This small molecule binds to this protein.
Small molecule (SMILES): Cc1cn([C@H]2C[C@H](O[P](=O)(O)OC[C@H]3O[C@@H](n4cnc5c(=O)nc(N)[nH]c54)C[C@@H]3O[P](=O)(O)OC[C@H]3O[C@@H](n4cnc5c(N)ncnc54)C[C@@H]3O[P](=O)(O)OC[C@H]3O[C@@H](n4cnc5c(N)ncnc54)C[C@@H]3O)[C@@H](CO[P](=O)(O)O[C@H]3C[C@H](n4cnc5c(=O)nc(N)[nH]c54)O[C@@H]3CO[P](=O)(O)O[C@H]3C[C@H](n4ccc(N)nc4=O)O[C@@H]3CO[P](=O)(O)O[C@H]3C[C@H](n4cnc5c(=O)nc(N)[nH]c54)O[C@@H]3CO)O2)c(=O)[nH]c1=O

Sequence of chain 1.C:
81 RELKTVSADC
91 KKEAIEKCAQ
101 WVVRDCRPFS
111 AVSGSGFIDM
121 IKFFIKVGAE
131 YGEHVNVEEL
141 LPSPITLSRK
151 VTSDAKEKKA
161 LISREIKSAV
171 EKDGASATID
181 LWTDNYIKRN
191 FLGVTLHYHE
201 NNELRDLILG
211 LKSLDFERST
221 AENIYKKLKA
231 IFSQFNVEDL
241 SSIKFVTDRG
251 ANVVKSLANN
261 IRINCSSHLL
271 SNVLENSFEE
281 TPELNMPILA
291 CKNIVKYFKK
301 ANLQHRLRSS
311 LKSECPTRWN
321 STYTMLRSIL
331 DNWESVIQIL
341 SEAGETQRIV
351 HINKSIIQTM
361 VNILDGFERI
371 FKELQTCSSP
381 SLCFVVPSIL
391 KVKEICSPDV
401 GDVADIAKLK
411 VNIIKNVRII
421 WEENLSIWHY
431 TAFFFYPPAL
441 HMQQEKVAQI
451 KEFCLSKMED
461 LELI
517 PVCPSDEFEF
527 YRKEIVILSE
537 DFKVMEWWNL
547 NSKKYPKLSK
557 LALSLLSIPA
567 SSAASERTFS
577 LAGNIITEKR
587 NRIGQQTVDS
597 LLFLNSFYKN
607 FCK

Binding-site contacts:
Ligand atom O3' contacts residue HIS268 of chain 1.C at 4.1 Å.
Ligand atom O3' contacts residue ASP248 of chain 1.C at 3.6 Å.
Ligand atom P contacts residue ASN272 of chain 1.C at 4.1 Å.
Ligand atom OP1 contacts residue ASN272 of chain 1.C at 4.5 Å.
Ligand atom C3' contacts residue ASN272 of chain 1.C at 4.3 Å.
Ligand atom O5' contacts residue ARG249 of chain 1.C at 2.6 Å (salt-bridge).
Ligand atom N6 contacts residue THR317 of chain 1.C at 3.5 Å.
Ligand atom C3' contacts residue ARG249 of chain 1.C at 4.4 Å.
Ligand atom O5' contacts residue ASP248 of chain 1.C at 3.1 Å.
Ligand atom P contacts residue HIS268 of chain 1.C at 4.0 Å.
Ligand atom C5' contacts residue ASP248 of chain 1.C at 4.1 Å.
Ligand atom C5' contacts residue ARG249 of chain 1.C at 3.4 Å.
Ligand atom C5' contacts residue HIS268 of chain 1.C at 3.4 Å.
Ligand atom O3' contacts residue GLY250 of chain 1.C at 4.2 Å.
Ligand atom P contacts residue ASP248 of chain 1.C at 4.0 Å.
Ligand atom O3' contacts residue ARG249 of chain 1.C at 3.6 Å.
Ligand atom O4' contacts residue ASP248 of chain 1.C at 4.2 Å.
Ligand atom C4' contacts residue ASP248 of chain 1.C at 3.4 Å.
Ligand atom O5' contacts residue HIS268 of chain 1.C at 3.3 Å.
Ligand atom C3' contacts residue ASP248 of chain 1.C at 4.1 Å.
Ligand atom O5' contacts residue ASN272 of chain 1.C at 4.3 Å.
Ligand atom C4' contacts residue ARG249 of chain 1.C at 4.4 Å.
Ligand atom OP2 contacts residue ASN272 of chain 1.C at 2.9 Å (h-bond).
Ligand atom OP1 contacts residue HIS268 of chain 1.C at 4.0 Å.
Ligand atom OP1 contacts residue ARG249 of chain 1.C at 2.7 Å (salt-bridge).
Ligand atom P contacts residue ARG249 of chain 1.C at 3.3 Å.
Ligand atom OP2 contacts residue ARG249 of chain 1.C at 3.9 Å.
Ligand atom OP1 contacts residue ASP248 of chain 1.C at 3.5 Å.
Ligand atom OP2 contacts residue HIS268 of chain 1.C at 3.8 Å.